Sequence of chain 1.A:
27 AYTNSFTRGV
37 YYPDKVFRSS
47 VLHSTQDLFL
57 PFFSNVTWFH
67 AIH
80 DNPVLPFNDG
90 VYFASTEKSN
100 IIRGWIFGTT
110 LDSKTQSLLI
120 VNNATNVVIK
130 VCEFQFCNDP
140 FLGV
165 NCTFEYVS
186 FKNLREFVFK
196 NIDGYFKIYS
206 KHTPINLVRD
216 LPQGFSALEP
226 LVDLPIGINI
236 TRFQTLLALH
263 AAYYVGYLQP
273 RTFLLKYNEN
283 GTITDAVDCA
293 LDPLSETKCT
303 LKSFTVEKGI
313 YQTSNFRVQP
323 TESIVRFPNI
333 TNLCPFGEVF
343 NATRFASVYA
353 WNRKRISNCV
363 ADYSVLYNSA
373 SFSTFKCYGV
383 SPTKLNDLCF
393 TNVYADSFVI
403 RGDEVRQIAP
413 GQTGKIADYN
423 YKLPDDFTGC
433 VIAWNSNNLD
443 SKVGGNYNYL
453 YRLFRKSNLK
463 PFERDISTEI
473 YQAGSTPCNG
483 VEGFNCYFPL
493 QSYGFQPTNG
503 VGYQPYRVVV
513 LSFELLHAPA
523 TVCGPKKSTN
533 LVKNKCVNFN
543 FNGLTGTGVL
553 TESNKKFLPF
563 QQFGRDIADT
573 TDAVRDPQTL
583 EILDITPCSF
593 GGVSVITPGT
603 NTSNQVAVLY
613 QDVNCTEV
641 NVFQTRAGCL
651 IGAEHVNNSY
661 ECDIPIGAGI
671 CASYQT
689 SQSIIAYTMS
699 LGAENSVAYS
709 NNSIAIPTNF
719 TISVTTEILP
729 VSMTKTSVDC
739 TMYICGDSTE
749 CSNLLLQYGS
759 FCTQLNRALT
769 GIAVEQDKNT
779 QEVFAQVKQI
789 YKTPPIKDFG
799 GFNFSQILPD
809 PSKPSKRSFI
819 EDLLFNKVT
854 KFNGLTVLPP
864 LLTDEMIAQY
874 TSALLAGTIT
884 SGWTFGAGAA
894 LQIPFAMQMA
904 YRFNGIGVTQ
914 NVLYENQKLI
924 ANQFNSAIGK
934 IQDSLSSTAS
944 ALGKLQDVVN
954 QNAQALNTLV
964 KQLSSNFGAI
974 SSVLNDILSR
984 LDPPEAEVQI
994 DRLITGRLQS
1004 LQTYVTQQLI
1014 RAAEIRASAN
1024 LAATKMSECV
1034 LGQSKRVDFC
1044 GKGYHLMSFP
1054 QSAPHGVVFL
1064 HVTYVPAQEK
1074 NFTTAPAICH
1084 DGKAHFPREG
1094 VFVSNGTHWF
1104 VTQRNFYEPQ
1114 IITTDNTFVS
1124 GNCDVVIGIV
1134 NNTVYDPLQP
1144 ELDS

Binding-site contacts:
Ligand atom O6 contacts residue ASN709 of chain 1.A at 4.1 Å.
Ligand atom O7 contacts residue ASN709 of chain 1.A at 2.8 Å (h-bond).
Ligand atom C1 contacts residue ASN709 of chain 1.A at 1.4 Å.
Ligand atom C4 contacts residue ASN709 of chain 1.A at 4.2 Å.
Ligand atom C5 contacts residue ASN709 of chain 1.A at 3.7 Å.
Ligand atom C7 contacts residue ASN709 of chain 1.A at 3.0 Å.
Ligand atom C2 contacts residue ASN709 of chain 1.A at 2.4 Å.
Ligand atom C8 contacts residue ASN709 of chain 1.A at 4.2 Å.
Ligand atom C8 contacts residue ILE1130 of chain 1.A at 3.6 Å (hydrophobic).
Ligand atom N2 contacts residue ASN709 of chain 1.A at 2.9 Å (h-bond).
Ligand atom O5 contacts residue ASN709 of chain 1.A at 2.4 Å (h-bond).
Ligand atom C3 contacts residue ASN709 of chain 1.A at 3.8 Å.

A protein and the small-molecule ligand that binds it are described below.
Small molecule (SMILES): CC(=O)N[C@@H]1[C@@H](O)[C@H](O)[C@@H](CO)O[C@H]1O